Binding-site contacts:
Ligand atom O14 contacts residue TRP143 of chain 1.E at 3.0 Å (h-bond).
Ligand atom C3 contacts residue TYR89 of chain 1.E at 4.1 Å (hydrophobic).
Ligand atom N11 contacts residue TRP143 of chain 1.E at 2.8 Å (h-bond).
Ligand atom C3 contacts residue TRP53 of chain 1.A at 3.6 Å (hydrophobic).
Ligand atom N12 contacts residue THR144 of chain 1.E at 3.9 Å.
Ligand atom C2 contacts residue TRP143 of chain 1.E at 3.8 Å (hydrophobic).
Ligand atom N13 contacts residue THR144 of chain 1.E at 3.6 Å.
Ligand atom C9 contacts residue LEU102 of chain 1.A at 4.3 Å (hydrophobic).
Ligand atom N13 contacts residue TRP143 of chain 1.E at 4.1 Å.
Ligand atom N12 contacts residue TRP143 of chain 1.E at 3.8 Å.
Ligand atom C7 contacts residue LEU112 of chain 1.A at 4.2 Å (hydrophobic).
Ligand atom C8 contacts residue THR144 of chain 1.E at 3.8 Å.
Ligand atom C7 contacts residue THR144 of chain 1.E at 4.1 Å.
Ligand atom C1 contacts residue TYR89 of chain 1.E at 3.1 Å (hydrophobic).
Ligand atom C6 contacts residue TRP143 of chain 1.E at 3.2 Å (hydrophobic).
Ligand atom C2 contacts residue TYR192 of chain 1.E at 4.0 Å (hydrophobic).
Ligand atom C3 contacts residue TYR185 of chain 1.E at 4.2 Å (hydrophobic).
Ligand atom C1 contacts residue TRP143 of chain 1.E at 3.1 Å (hydrophobic).
Ligand atom C4 contacts residue TRP143 of chain 1.E at 3.7 Å (hydrophobic).
Ligand atom C7 contacts residue TYR192 of chain 1.E at 3.1 Å (hydrophobic).
Ligand atom C2 contacts residue CYS188 of chain 1.E at 4.2 Å (hydrophobic).
Ligand atom C9 contacts residue THR144 of chain 1.E at 3.5 Å.
Ligand atom C1 contacts residue TYR192 of chain 1.E at 3.9 Å (hydrophobic).
Ligand atom C9 contacts residue ARG104 of chain 1.A at 3.9 Å.
Ligand atom C9 contacts residue LEU112 of chain 1.A at 3.8 Å (hydrophobic).
Ligand atom C7 contacts residue CYS188 of chain 1.E at 3.8 Å (hydrophobic).
Ligand atom C5 contacts residue MET114 of chain 1.A at 3.9 Å (hydrophobic).
Ligand atom C7 contacts residue TRP143 of chain 1.E at 4.0 Å (hydrophobic).
Ligand atom C5 contacts residue TRP143 of chain 1.E at 3.5 Å (hydrophobic).
Ligand atom N13 contacts residue MET114 of chain 1.A at 3.9 Å.
Ligand atom C10 contacts residue THR144 of chain 1.E at 4.0 Å.
Ligand atom C8 contacts residue ARG104 of chain 1.A at 3.3 Å.
Ligand atom C6 contacts residue MET114 of chain 1.A at 3.9 Å (hydrophobic).
Ligand atom C10 contacts residue LEU112 of chain 1.A at 4.1 Å (hydrophobic).
Ligand atom C10 contacts residue TRP143 of chain 1.E at 3.4 Å (hydrophobic).
Ligand atom C2 contacts residue CYS187 of chain 1.E at 4.0 Å (hydrophobic).
Ligand atom N12 contacts residue LEU112 of chain 1.A at 3.8 Å.
Ligand atom C1 contacts residue SER142 of chain 1.E at 3.5 Å.
Ligand atom C8 contacts residue LEU112 of chain 1.A at 3.8 Å (hydrophobic).
Ligand atom C3 contacts residue TRP143 of chain 1.E at 4.2 Å (hydrophobic).

Sequence of chain 1.E:
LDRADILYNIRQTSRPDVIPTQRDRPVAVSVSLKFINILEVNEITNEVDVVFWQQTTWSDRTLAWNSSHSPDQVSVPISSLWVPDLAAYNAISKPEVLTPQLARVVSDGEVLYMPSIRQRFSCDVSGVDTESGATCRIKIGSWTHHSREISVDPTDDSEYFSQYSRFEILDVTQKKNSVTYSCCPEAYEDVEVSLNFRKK

The small molecule below binds the protein below.
Small molecule (SMILES): C[C@H](CCOc1nccn1C)N(C)C

Sequence of chain 1.A:
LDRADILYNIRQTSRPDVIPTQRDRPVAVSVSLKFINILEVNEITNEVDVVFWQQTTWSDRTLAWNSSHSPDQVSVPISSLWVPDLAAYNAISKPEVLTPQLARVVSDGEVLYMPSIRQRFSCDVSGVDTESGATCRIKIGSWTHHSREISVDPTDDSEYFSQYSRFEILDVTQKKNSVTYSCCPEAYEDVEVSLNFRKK